Sequence of chain 2.D:
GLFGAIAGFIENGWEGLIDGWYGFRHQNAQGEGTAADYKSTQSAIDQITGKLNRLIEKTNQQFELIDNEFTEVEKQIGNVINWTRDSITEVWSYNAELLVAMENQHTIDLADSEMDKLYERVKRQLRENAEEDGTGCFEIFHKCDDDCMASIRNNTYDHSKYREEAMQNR

A protein and the small-molecule ligand that binds it are described below.
Small molecule (SMILES): CC(=O)N[C@@H]1[C@@H](O)[C@H](O)[C@@H](CO)O[C@H]1O

Binding-site contacts:
Ligand atom C1 contacts residue ASN82 of chain 2.D at 1.4 Å.
Ligand atom C4 contacts residue ASN82 of chain 2.D at 4.2 Å.
Ligand atom N2 contacts residue GLY78 of chain 2.D at 4.4 Å.
Ligand atom N2 contacts residue GLU72 of chain 2.D at 3.9 Å.
Ligand atom C8 contacts residue LYS75 of chain 2.D at 3.7 Å.
Ligand atom C8 contacts residue GLY78 of chain 2.D at 4.0 Å.
Ligand atom C7 contacts residue ASN82 of chain 2.D at 3.4 Å.
Ligand atom C8 contacts residue GLU72 of chain 2.D at 3.1 Å.
Ligand atom N2 contacts residue ASN82 of chain 2.D at 2.7 Å (h-bond).
Ligand atom C3 contacts residue ASN82 of chain 2.D at 3.7 Å.
Ligand atom C7 contacts residue GLU72 of chain 2.D at 3.5 Å.
Ligand atom O7 contacts residue ASN79 of chain 2.D at 3.3 Å (h-bond).
Ligand atom O5 contacts residue ASN82 of chain 2.D at 2.4 Å (h-bond).
Ligand atom C8 contacts residue ASN79 of chain 2.D at 3.8 Å.
Ligand atom C7 contacts residue LYS75 of chain 2.D at 3.7 Å.
Ligand atom O7 contacts residue ASN82 of chain 2.D at 3.6 Å (h-bond).
Ligand atom C5 contacts residue ASN82 of chain 2.D at 3.6 Å.
Ligand atom C2 contacts residue ASN82 of chain 2.D at 2.3 Å.
Ligand atom O7 contacts residue GLU72 of chain 2.D at 4.1 Å.
Ligand atom C7 contacts residue ASN79 of chain 2.D at 3.8 Å.
Ligand atom O3 contacts residue GLU72 of chain 2.D at 3.7 Å.
Ligand atom O7 contacts residue LYS75 of chain 2.D at 3.0 Å (salt-bridge).